Binding-site contacts:
Ligand atom C07 contacts residue TYR120 of chain 1.F at 3.9 Å (hydrophobic).
Ligand atom C07 contacts residue PRO132 of chain 1.F at 4.0 Å (hydrophobic).
Ligand atom C05 contacts residue ASN133 of chain 1.F at 4.0 Å.
Ligand atom O06 contacts residue ASN133 of chain 1.F at 3.0 Å (h-bond).
Ligand atom C03 contacts residue ILE105 of chain 1.F at 3.6 Å (hydrophobic).
Ligand atom O06 contacts residue SER131 of chain 1.F at 3.8 Å.
Ligand atom C07 contacts residue SER131 of chain 1.F at 3.6 Å.
Ligand atom C18 contacts residue MET116 of chain 1.F at 3.8 Å (hydrophobic).
Ligand atom N23 contacts residue TYR120 of chain 1.F at 3.4 Å.
Ligand atom C04 contacts residue ILE130 of chain 1.F at 3.9 Å (hydrophobic).
Ligand atom C09 contacts residue TYR120 of chain 1.F at 3.3 Å (hydrophobic).
Ligand atom S08 contacts residue TYR120 of chain 1.F at 4.0 Å.
Ligand atom S08 contacts residue PRO132 of chain 1.F at 3.5 Å.
Ligand atom CL1 contacts residue MET116 of chain 1.F at 3.4 Å.
Ligand atom C11 contacts residue TYR120 of chain 1.F at 3.7 Å (hydrophobic).
Ligand atom C05 contacts residue PRO132 of chain 1.F at 4.0 Å (hydrophobic).
Ligand atom C17 contacts residue MET116 of chain 1.F at 3.6 Å (hydrophobic).
Ligand atom S08 contacts residue ILE130 of chain 1.F at 3.9 Å.
Ligand atom C20 contacts residue TYR120 of chain 1.F at 3.5 Å (hydrophobic).
Ligand atom CL1 contacts residue LEU140 of chain 1.F at 3.9 Å.
Ligand atom C04 contacts residue SER131 of chain 1.F at 3.9 Å.
Ligand atom C07 contacts residue ILE130 of chain 1.F at 3.7 Å (hydrophobic).
Ligand atom C18 contacts residue TYR120 of chain 1.F at 3.7 Å (hydrophobic).
Ligand atom C04 contacts residue THR102 of chain 1.F at 3.5 Å.
Ligand atom N23 contacts residue MET137 of chain 1.F at 4.0 Å.
Ligand atom C01 contacts residue MET137 of chain 1.F at 3.5 Å (hydrophobic).
Ligand atom C21 contacts residue MET137 of chain 1.F at 4.0 Å (hydrophobic).
Ligand atom C01 contacts residue ASN133 of chain 1.F at 4.0 Å.
Ligand atom O06 contacts residue PRO132 of chain 1.F at 3.3 Å.
Ligand atom N10 contacts residue TYR120 of chain 1.F at 3.5 Å (h-bond).
Ligand atom C03 contacts residue TYR120 of chain 1.F at 3.8 Å (hydrophobic).
Ligand atom C22 contacts residue TYR120 of chain 1.F at 3.5 Å (hydrophobic).
Ligand atom O06 contacts residue MET137 of chain 1.F at 3.9 Å.
Ligand atom C20 contacts residue MET137 of chain 1.F at 4.0 Å (hydrophobic).
Ligand atom C04 contacts residue SER98 of chain 1.F at 3.5 Å.
Ligand atom C05 contacts residue SER131 of chain 1.F at 3.7 Å.
Ligand atom CL1 contacts residue TYR120 of chain 1.F at 3.8 Å.
Ligand atom C21 contacts residue TYR120 of chain 1.F at 3.7 Å (hydrophobic).
Ligand atom C01 contacts residue THR102 of chain 1.F at 4.0 Å.
Ligand atom C12 contacts residue TYR120 of chain 1.F at 3.9 Å (hydrophobic).

The small molecule below binds the protein below.
Small molecule (SMILES): CC(C)(C)C(=O)CSc1ncc2ccc3ccc(Cl)cc3c2n1

Sequence of chain 1.F:
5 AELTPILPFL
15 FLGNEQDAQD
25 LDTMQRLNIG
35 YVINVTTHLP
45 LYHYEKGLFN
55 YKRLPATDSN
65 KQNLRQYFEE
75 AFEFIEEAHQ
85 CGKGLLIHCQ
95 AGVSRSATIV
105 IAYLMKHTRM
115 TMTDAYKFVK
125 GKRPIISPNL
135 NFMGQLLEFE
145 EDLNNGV